A small-molecule ligand and the protein it binds are described below.
Small molecule (SMILES): CC(=O)N[C@H]1[C@H](O[C@H]2[C@H](O)[C@@H](NC(C)=O)CO[C@@H]2CO)O[C@H](CO)[C@@H](O)[C@@H]1O

Binding-site contacts:
Ligand atom C3 contacts residue ASN220 of chain 1.K at 3.7 Å.
Ligand atom N2 contacts residue ASN220 of chain 1.K at 2.8 Å (h-bond).
Ligand atom C1 contacts residue ASN208 of chain 1.K at 4.1 Å.
Ligand atom C2 contacts residue ASN220 of chain 1.K at 2.5 Å.
Ligand atom O7 contacts residue ASN220 of chain 1.K at 3.2 Å (h-bond).
Ligand atom C7 contacts residue GLU55 of chain 1.K at 4.5 Å.
Ligand atom O5 contacts residue ASN208 of chain 1.K at 3.7 Å.
Ligand atom C8 contacts residue GLU55 of chain 1.K at 3.0 Å.
Ligand atom C1 contacts residue ASN220 of chain 1.K at 1.5 Å.
Ligand atom C8 contacts residue VAL57 of chain 1.K at 4.2 Å (hydrophobic).
Ligand atom C7 contacts residue ASN220 of chain 1.K at 3.2 Å.
Ligand atom C4 contacts residue ASN220 of chain 1.K at 4.3 Å.
Ligand atom C5 contacts residue ASN220 of chain 1.K at 3.7 Å.
Ligand atom O5 contacts residue ASN220 of chain 1.K at 2.4 Å (h-bond).
Ligand atom C8 contacts residue ASN220 of chain 1.K at 4.1 Å.

Sequence of chain 1.K:
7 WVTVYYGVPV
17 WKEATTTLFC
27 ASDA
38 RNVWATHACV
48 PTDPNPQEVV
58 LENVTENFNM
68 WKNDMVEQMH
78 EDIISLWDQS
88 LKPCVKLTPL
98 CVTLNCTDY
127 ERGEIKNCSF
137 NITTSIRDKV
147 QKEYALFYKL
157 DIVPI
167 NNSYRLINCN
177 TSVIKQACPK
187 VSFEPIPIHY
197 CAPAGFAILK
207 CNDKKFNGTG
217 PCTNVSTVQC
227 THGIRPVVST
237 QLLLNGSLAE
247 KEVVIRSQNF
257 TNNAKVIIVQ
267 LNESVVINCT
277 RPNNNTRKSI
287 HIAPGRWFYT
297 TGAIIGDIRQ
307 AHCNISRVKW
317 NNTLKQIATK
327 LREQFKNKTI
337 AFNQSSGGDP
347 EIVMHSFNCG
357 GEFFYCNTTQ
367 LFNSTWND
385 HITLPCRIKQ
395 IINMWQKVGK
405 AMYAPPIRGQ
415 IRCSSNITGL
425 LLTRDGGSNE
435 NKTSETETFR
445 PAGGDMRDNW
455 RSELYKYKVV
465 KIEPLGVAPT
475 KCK